Sequence of chain 39.E:
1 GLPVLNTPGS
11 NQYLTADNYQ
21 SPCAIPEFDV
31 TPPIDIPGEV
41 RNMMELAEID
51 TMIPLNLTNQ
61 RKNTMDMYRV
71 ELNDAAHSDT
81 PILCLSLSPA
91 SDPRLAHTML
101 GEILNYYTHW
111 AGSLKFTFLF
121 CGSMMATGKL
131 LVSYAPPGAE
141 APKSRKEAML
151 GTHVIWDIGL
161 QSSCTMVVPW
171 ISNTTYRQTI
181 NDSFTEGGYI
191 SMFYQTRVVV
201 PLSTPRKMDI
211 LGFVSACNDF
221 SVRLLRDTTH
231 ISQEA

The small molecule below binds the protein below.
Small molecule (SMILES): COc1ccc(OCc2ccc(COc3c(Cl)cccc3Cl)cc2)c(Cl)c1

Binding-site contacts:
Ligand atom C21 contacts residue HIS184 of chain 40.B at 3.6 Å.
Ligand atom C11 contacts residue ILE87 of chain 40.B at 3.8 Å (hydrophobic).
Ligand atom C14 contacts residue TYR136 of chain 40.B at 3.5 Å (hydrophobic).
Ligand atom C9 contacts residue PHE214 of chain 40.B at 3.7 Å (hydrophobic).
Ligand atom C7 contacts residue PHE214 of chain 40.B at 3.5 Å (hydrophobic).
Ligand atom C7 contacts residue MET109 of chain 40.B at 3.3 Å (hydrophobic).
Ligand atom CL2 contacts residue TYR136 of chain 40.B at 3.6 Å.
Ligand atom CL3 contacts residue LEU217 of chain 40.B at 3.8 Å.
Ligand atom C13 contacts residue ILE87 of chain 40.B at 3.7 Å (hydrophobic).
Ligand atom C17 contacts residue ALA24 of chain 39.E at 3.7 Å (hydrophobic).
Ligand atom C12 contacts residue PHE111 of chain 40.B at 3.8 Å (hydrophobic).
Ligand atom O1 contacts residue PHE214 of chain 40.B at 3.8 Å.
Ligand atom C10 contacts residue TYR136 of chain 40.B at 3.5 Å (hydrophobic).
Ligand atom C21 contacts residue TYR182 of chain 40.B at 3.8 Å (hydrophobic).
Ligand atom C12 contacts residue ILE87 of chain 40.B at 3.8 Å (hydrophobic).
Ligand atom O1 contacts residue ILE87 of chain 40.B at 3.7 Å.
Ligand atom C5 contacts residue TYR89 of chain 40.B at 3.5 Å (hydrophobic).
Ligand atom C3 contacts residue MET109 of chain 40.B at 3.7 Å (hydrophobic).
Ligand atom C2 contacts residue PHE214 of chain 40.B at 3.6 Å (hydrophobic).
Ligand atom C21 contacts residue SER105 of chain 40.B at 3.8 Å.
Ligand atom C13 contacts residue MET109 of chain 40.B at 3.4 Å (hydrophobic).
Ligand atom C20 contacts residue LEU217 of chain 40.B at 3.8 Å (hydrophobic).
Ligand atom C13 contacts residue PHE111 of chain 40.B at 3.7 Å (hydrophobic).
Ligand atom C9 contacts residue VAL176 of chain 40.B at 3.6 Å (hydrophobic).
Ligand atom O1 contacts residue MET109 of chain 40.B at 3.7 Å.
Ligand atom O2 contacts residue VAL173 of chain 40.B at 3.4 Å.
Ligand atom CL3 contacts residue PHE111 of chain 40.B at 3.8 Å.
Ligand atom C19 contacts residue LEU217 of chain 40.B at 3.8 Å (hydrophobic).
Ligand atom CL2 contacts residue ALA24 of chain 39.E at 3.5 Å.
Ligand atom C20 contacts residue ILE171 of chain 40.B at 3.8 Å (hydrophobic).
Ligand atom CL2 contacts residue ILE25 of chain 39.E at 3.4 Å.
Ligand atom O3 contacts residue TYR89 of chain 40.B at 3.6 Å.
Ligand atom C17 contacts residue TYR136 of chain 40.B at 3.7 Å (hydrophobic).
Ligand atom O3 contacts residue PHE107 of chain 40.B at 3.6 Å.
Ligand atom C1 contacts residue TYR182 of chain 40.B at 3.8 Å (hydrophobic).
Ligand atom C4 contacts residue MET109 of chain 40.B at 3.8 Å (hydrophobic).
Ligand atom C6 contacts residue TYR89 of chain 40.B at 3.7 Å (hydrophobic).
Ligand atom C8 contacts residue MET109 of chain 40.B at 3.4 Å (hydrophobic).
Ligand atom C16 contacts residue TYR136 of chain 40.B at 3.8 Å (hydrophobic).
Ligand atom C16 contacts residue ALA24 of chain 39.E at 3.8 Å (hydrophobic).

Sequence of chain 40.B:
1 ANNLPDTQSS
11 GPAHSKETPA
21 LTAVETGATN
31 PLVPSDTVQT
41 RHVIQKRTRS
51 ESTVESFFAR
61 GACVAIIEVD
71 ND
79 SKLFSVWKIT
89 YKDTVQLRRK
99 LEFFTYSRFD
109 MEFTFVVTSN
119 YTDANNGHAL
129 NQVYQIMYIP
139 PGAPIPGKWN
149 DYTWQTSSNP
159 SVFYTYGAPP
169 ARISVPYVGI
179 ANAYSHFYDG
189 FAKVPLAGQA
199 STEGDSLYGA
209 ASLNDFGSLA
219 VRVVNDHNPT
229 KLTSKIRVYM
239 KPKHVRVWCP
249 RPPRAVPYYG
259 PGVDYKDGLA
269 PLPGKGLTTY